Sequence of chain 1.E:
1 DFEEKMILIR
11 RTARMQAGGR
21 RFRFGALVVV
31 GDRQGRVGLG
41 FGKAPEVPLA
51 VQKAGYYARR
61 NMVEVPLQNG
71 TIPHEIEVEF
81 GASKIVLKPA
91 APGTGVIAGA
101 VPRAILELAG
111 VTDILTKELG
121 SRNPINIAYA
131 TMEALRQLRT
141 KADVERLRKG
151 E

This protein binds this small molecule.
Small molecule (SMILES): NC[C@@H]1O[C@H](O[C@H]2[C@@H](O)[C@H](O[C@@H]3[C@@H](O)[C@H](N)C[C@H](N)[C@H]3O[C@H]3O[C@H](CO)[C@@H](O)[C@H](O)[C@H]3N)O[C@@H]2CO)[C@H](N)[C@@H](O)[C@@H]1O

Binding-site contacts:
Ligand atom O61 contacts residue GLU79 of chain 1.E at 3.9 Å.